Sequence of chain 1.C:
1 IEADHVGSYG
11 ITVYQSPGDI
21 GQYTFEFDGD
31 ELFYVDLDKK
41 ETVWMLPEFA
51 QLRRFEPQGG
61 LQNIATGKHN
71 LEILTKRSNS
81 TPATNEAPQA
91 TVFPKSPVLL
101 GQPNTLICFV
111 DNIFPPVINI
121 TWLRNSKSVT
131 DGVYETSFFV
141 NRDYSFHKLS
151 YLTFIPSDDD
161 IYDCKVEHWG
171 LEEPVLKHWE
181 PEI

The protein below binds the small molecule below.
Small molecule (SMILES): CC(=O)N[C@H]1[C@@H](O[C@H]2[C@H](O)[C@@H](NC(C)=O)CO[C@@H]2CO)O[C@H](CO)[C@@H](O)[C@@H]1O

Binding-site contacts:
Ligand atom C1 contacts residue ASN119 of chain 1.C at 1.4 Å.
Ligand atom N2 contacts residue ASN119 of chain 1.C at 2.6 Å (h-bond).
Ligand atom C8 contacts residue LYS165 of chain 1.C at 3.0 Å.
Ligand atom C2 contacts residue ASN119 of chain 1.C at 2.4 Å.
Ligand atom C7 contacts residue GLU167 of chain 1.C at 3.3 Å.
Ligand atom C3 contacts residue GLU167 of chain 1.C at 4.4 Å.
Ligand atom C3 contacts residue ASN119 of chain 1.C at 3.8 Å.
Ligand atom O7 contacts residue GLU167 of chain 1.C at 4.5 Å.
Ligand atom N2 contacts residue GLU167 of chain 1.C at 2.6 Å (salt-bridge).
Ligand atom O7 contacts residue ASN119 of chain 1.C at 4.0 Å.
Ligand atom C2 contacts residue GLU167 of chain 1.C at 3.6 Å.
Ligand atom O5 contacts residue ASN119 of chain 1.C at 2.4 Å (h-bond).
Ligand atom C8 contacts residue GLU167 of chain 1.C at 3.2 Å.
Ligand atom C7 contacts residue LYS165 of chain 1.C at 4.4 Å.
Ligand atom O5 contacts residue GLU167 of chain 1.C at 3.4 Å (salt-bridge).
Ligand atom O6 contacts residue ASN119 of chain 1.C at 3.8 Å.
Ligand atom C1 contacts residue GLU167 of chain 1.C at 3.5 Å.
Ligand atom C4 contacts residue ASN119 of chain 1.C at 4.1 Å.
Ligand atom C5 contacts residue ASN119 of chain 1.C at 3.7 Å.
Ligand atom C7 contacts residue ASN119 of chain 1.C at 3.5 Å.
Ligand atom C6 contacts residue ASN119 of chain 1.C at 4.2 Å.
Ligand atom C8 contacts residue ASN119 of chain 1.C at 4.4 Å.